Sequence of chain 1.B:
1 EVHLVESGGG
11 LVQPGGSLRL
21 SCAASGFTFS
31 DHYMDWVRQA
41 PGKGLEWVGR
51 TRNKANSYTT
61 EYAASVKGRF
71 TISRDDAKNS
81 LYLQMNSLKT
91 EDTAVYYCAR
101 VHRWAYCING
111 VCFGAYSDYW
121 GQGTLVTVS

Sequence of chain 1.D:
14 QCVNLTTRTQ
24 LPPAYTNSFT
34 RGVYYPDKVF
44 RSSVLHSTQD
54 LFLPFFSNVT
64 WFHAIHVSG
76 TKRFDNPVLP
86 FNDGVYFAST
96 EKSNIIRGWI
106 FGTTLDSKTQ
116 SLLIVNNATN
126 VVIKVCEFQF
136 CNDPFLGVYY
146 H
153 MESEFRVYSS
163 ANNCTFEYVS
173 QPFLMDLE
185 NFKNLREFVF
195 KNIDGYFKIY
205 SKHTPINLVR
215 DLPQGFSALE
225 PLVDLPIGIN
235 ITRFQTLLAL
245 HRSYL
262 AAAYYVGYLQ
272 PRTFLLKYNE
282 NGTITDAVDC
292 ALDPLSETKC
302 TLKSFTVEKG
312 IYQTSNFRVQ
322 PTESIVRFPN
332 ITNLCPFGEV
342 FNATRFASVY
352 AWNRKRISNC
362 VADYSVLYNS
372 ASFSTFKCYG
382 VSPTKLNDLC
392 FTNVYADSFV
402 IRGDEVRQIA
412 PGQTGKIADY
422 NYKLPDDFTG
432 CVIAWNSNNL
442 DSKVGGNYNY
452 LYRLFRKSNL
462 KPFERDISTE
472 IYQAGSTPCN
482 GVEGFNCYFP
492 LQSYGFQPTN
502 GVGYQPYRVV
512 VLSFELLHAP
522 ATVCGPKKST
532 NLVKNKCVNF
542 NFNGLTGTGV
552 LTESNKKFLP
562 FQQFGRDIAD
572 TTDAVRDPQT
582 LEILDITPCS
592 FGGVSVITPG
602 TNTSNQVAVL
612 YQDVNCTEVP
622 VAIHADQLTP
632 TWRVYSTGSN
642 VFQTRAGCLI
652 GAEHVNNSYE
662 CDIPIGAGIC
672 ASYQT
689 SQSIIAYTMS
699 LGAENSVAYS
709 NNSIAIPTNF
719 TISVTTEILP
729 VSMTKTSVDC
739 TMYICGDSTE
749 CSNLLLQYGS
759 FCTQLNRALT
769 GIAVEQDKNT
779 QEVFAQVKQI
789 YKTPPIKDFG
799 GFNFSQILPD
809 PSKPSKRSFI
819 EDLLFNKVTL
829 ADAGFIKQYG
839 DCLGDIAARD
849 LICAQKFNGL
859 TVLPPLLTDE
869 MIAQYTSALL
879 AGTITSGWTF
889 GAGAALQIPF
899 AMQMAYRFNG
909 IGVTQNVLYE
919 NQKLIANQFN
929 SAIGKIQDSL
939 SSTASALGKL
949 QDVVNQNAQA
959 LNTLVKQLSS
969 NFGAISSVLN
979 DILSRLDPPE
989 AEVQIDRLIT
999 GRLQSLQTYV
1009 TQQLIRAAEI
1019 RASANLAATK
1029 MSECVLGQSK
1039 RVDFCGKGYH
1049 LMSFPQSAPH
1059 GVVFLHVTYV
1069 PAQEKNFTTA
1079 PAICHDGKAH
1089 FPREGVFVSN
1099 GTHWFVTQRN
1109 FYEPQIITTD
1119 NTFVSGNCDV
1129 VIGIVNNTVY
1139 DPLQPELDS

Binding-site contacts:
Ligand atom O6 contacts residue GLU132 of chain 1.D at 4.1 Å.
Ligand atom O7 contacts residue ASN164 of chain 1.D at 4.3 Å.
Ligand atom C1 contacts residue ASN164 of chain 1.D at 3.8 Å.
Ligand atom C1 contacts residue ASN165 of chain 1.D at 1.5 Å.
Ligand atom O7 contacts residue ASN165 of chain 1.D at 3.9 Å.
Ligand atom O5 contacts residue GLU132 of chain 1.D at 3.9 Å.
Ligand atom C3 contacts residue ASN165 of chain 1.D at 3.8 Å.
Ligand atom N2 contacts residue ASN165 of chain 1.D at 3.0 Å (h-bond).
Ligand atom C2 contacts residue ASN165 of chain 1.D at 2.5 Å.
Ligand atom O7 contacts residue ASN109 of chain 1.B at 3.0 Å (h-bond).
Ligand atom C7 contacts residue ASN165 of chain 1.D at 3.5 Å.
Ligand atom C4 contacts residue ASN165 of chain 1.D at 4.3 Å.
Ligand atom O6 contacts residue SER112 of chain 1.D at 4.0 Å.
Ligand atom C8 contacts residue ASN165 of chain 1.D at 3.8 Å.
Ligand atom O5 contacts residue ASN165 of chain 1.D at 2.4 Å (h-bond).
Ligand atom C7 contacts residue ASN109 of chain 1.B at 3.6 Å.
Ligand atom C1 contacts residue GLU132 of chain 1.D at 4.3 Å.
Ligand atom O5 contacts residue ASN164 of chain 1.D at 3.6 Å.
Ligand atom C2 contacts residue ASN164 of chain 1.D at 3.9 Å.
Ligand atom C8 contacts residue ASN109 of chain 1.B at 3.5 Å.
Ligand atom C5 contacts residue ASN165 of chain 1.D at 3.7 Å.

A protein and the small-molecule ligand that binds it are described below.
Small molecule (SMILES): CC(=O)N[C@H]1[C@H](O[C@H]2[C@H](O)[C@@H](NC(C)=O)CO[C@@H]2CO)O[C@H](CO)[C@@H](O[C@@H]2O[C@H](CO)[C@@H](O)[C@H](O)[C@@H]2O)[C@@H]1O